The protein below binds the small molecule below.
Small molecule (SMILES): OC[C@H]1O[C@@H](O[C@H]2[C@H](O)[C@@H](O)[C@H](O)O[C@@H]2CO)[C@H](O)[C@@H](O)[C@@H]1O

Sequence of chain 1.C:
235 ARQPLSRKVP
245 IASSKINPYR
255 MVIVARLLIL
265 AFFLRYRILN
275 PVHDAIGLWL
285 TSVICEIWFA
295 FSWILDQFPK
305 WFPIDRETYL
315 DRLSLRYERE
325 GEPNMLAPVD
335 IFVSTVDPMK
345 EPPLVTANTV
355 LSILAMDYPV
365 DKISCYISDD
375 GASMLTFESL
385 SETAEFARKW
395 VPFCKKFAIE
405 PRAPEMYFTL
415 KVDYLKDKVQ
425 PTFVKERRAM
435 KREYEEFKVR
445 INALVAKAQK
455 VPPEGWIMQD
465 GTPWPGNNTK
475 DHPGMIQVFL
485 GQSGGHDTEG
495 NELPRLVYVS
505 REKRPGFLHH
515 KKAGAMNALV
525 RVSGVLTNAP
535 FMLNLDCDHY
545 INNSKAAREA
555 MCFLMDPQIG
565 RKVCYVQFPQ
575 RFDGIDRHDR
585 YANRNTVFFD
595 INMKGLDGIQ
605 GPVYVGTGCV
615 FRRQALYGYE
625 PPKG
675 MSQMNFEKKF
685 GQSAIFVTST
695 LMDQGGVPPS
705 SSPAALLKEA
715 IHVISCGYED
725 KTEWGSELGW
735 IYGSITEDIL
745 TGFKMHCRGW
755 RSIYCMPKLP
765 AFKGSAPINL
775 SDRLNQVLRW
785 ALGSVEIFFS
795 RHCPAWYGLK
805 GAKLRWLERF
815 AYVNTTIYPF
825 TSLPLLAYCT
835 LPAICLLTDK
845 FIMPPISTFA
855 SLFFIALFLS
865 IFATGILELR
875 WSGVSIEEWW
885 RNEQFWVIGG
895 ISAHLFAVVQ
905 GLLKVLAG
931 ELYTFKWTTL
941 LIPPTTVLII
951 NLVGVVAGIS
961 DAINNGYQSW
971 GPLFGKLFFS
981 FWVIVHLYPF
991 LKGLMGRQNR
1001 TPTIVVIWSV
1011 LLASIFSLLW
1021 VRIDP

Binding-site contacts:
Ligand atom O6 contacts residue ARG260 of chain 1.C at 4.5 Å.
Ligand atom C3 contacts residue ILE865 of chain 1.C at 4.4 Å (hydrophobic).
Ligand atom C6 contacts residue TRP883 of chain 1.C at 4.1 Å (hydrophobic).
Ligand atom O2 contacts residue PHE293 of chain 1.C at 4.1 Å.
Ligand atom C5 contacts residue ILE865 of chain 1.C at 4.3 Å (hydrophobic).
Ligand atom C5 contacts residue TRP297 of chain 1.C at 4.3 Å (hydrophobic).
Ligand atom O5 contacts residue ILE865 of chain 1.C at 3.8 Å.
Ligand atom O6 contacts residue TRP883 of chain 1.C at 3.4 Å.
Ligand atom C6 contacts residue TRP297 of chain 1.C at 3.5 Å (hydrophobic).
Ligand atom O2 contacts residue TRP890 of chain 1.C at 3.8 Å.
Ligand atom O6 contacts residue TRP297 of chain 1.C at 3.2 Å.
Ligand atom O6 contacts residue ILE865 of chain 1.C at 4.1 Å.
Ligand atom O3 contacts residue ILE865 of chain 1.C at 3.2 Å.
Ligand atom C2 contacts residue TRP890 of chain 1.C at 4.4 Å (hydrophobic).
Ligand atom C6 contacts residue ILE865 of chain 1.C at 3.9 Å (hydrophobic).
Ligand atom C6 contacts residue GLU887 of chain 1.C at 3.9 Å.
Ligand atom O2 contacts residue SER296 of chain 1.C at 4.1 Å.